Binding-site contacts:
Ligand atom C8 contacts residue PRO201 of chain 1.D at 3.9 Å (hydrophobic).
Ligand atom C6 contacts residue SER423 of chain 1.D at 4.2 Å.
Ligand atom N7 contacts residue PRO201 of chain 1.D at 4.1 Å.
Ligand atom C6 contacts residue PRO422 of chain 1.D at 3.4 Å (hydrophobic).
Ligand atom C4 contacts residue PRO422 of chain 1.D at 4.2 Å (hydrophobic).
Ligand atom C4 contacts residue PRO201 of chain 1.D at 3.9 Å (hydrophobic).
Ligand atom O5' contacts residue HIS421 of chain 1.D at 3.0 Å (h-bond).
Ligand atom O1P contacts residue HIS419 of chain 1.D at 4.3 Å.
Ligand atom C3' contacts residue PRO422 of chain 1.D at 3.7 Å (hydrophobic).
Ligand atom O4' contacts residue HIS421 of chain 1.D at 4.2 Å.
Ligand atom N6 contacts residue SER423 of chain 1.D at 3.5 Å.
Ligand atom N1 contacts residue GLY430 of chain 1.D at 2.9 Å (h-bond).
Ligand atom P contacts residue HIS421 of chain 1.D at 3.6 Å.
Ligand atom N9 contacts residue PRO201 of chain 1.D at 3.8 Å.
Ligand atom C2 contacts residue VAL200 of chain 1.D at 4.4 Å (hydrophobic).
Ligand atom N9 contacts residue PRO422 of chain 1.D at 4.3 Å.
Ligand atom N6 contacts residue PRO422 of chain 1.D at 3.2 Å (h-bond).
Ligand atom P contacts residue PHE420 of chain 1.D at 4.2 Å.
Ligand atom N1 contacts residue PRO422 of chain 1.D at 3.6 Å.
Ligand atom N6 contacts residue PRO424 of chain 1.D at 4.1 Å.
Ligand atom N3 contacts residue PRO201 of chain 1.D at 4.0 Å.
Ligand atom C2 contacts residue PRO201 of chain 1.D at 4.2 Å (hydrophobic).
Ligand atom C6 contacts residue GLY430 of chain 1.D at 3.9 Å.
Ligand atom O5' contacts residue PRO422 of chain 1.D at 3.8 Å.
Ligand atom C8 contacts residue HIS421 of chain 1.D at 3.8 Å.
Ligand atom C1' contacts residue PRO201 of chain 1.D at 4.3 Å (hydrophobic).
Ligand atom C5 contacts residue PRO201 of chain 1.D at 4.0 Å (hydrophobic).
Ligand atom N7 contacts residue SER423 of chain 1.D at 4.0 Å.
Ligand atom C6 contacts residue VAL200 of chain 1.D at 4.2 Å (hydrophobic).
Ligand atom N1 contacts residue VAL200 of chain 1.D at 3.9 Å.
Ligand atom C6 contacts residue PRO201 of chain 1.D at 4.3 Å (hydrophobic).
Ligand atom C5 contacts residue PRO422 of chain 1.D at 4.0 Å (hydrophobic).
Ligand atom C5' contacts residue HIS421 of chain 1.D at 3.7 Å.
Ligand atom N3 contacts residue PRO422 of chain 1.D at 4.4 Å.
Ligand atom C2 contacts residue GLY430 of chain 1.D at 3.6 Å.
Ligand atom N6 contacts residue GLY430 of chain 1.D at 3.0 Å (h-bond).
Ligand atom O5' contacts residue PHE420 of chain 1.D at 4.2 Å.
Ligand atom O1P contacts residue HIS421 of chain 1.D at 4.1 Å.
Ligand atom N7 contacts residue HIS421 of chain 1.D at 4.0 Å.
Ligand atom N6 contacts residue PHE429 of chain 1.D at 4.1 Å.

Sequence of chain 1.D:
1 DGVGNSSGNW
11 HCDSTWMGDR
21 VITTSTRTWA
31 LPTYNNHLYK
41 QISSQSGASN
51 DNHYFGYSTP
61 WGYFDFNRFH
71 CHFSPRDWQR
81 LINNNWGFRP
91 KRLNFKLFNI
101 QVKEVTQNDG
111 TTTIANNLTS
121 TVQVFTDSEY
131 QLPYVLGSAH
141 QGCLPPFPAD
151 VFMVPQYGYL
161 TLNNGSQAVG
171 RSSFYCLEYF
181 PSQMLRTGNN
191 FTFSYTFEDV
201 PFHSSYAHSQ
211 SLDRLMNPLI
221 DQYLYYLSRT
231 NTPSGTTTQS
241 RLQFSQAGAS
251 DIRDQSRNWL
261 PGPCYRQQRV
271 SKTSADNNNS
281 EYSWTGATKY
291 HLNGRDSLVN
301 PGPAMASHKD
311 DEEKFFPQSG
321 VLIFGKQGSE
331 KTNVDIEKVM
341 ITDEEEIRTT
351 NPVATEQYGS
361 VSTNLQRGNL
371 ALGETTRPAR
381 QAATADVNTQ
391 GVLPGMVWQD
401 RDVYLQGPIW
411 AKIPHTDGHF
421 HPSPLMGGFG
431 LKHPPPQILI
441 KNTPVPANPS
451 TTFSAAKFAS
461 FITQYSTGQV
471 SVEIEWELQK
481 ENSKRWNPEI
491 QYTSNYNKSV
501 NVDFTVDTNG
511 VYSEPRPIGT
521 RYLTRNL

A protein and the small-molecule ligand that binds it are described below.
Small molecule (SMILES): Nc1ncnc2c1ncn2[C@H]1C[C@H](O)[C@@H](COP(=O)(O)O)O1